Binding-site contacts:
Ligand atom C4 contacts residue ASN300 of chain 1.C at 4.2 Å.
Ligand atom C5 contacts residue ASN300 of chain 1.C at 3.7 Å.
Ligand atom C7 contacts residue ASN300 of chain 1.C at 3.2 Å.
Ligand atom O3 contacts residue ASN300 of chain 1.C at 3.3 Å (h-bond).
Ligand atom C1 contacts residue ASN300 of chain 1.C at 1.4 Å.
Ligand atom C8 contacts residue ASN300 of chain 1.C at 3.5 Å.
Ligand atom C2 contacts residue ASN300 of chain 1.C at 2.5 Å.
Ligand atom O7 contacts residue ASN300 of chain 1.C at 3.2 Å (h-bond).
Ligand atom C3 contacts residue ASN300 of chain 1.C at 3.4 Å.
Ligand atom O5 contacts residue ASN300 of chain 1.C at 2.4 Å (h-bond).
Ligand atom N2 contacts residue ASN300 of chain 1.C at 3.6 Å (h-bond).

A small-molecule ligand and the protein it binds are described below.
Small molecule (SMILES): CC(=O)N[C@@H]1[C@@H](O)[C@H](O)[C@@H](CO)O[C@H]1O

Sequence of chain 1.C:
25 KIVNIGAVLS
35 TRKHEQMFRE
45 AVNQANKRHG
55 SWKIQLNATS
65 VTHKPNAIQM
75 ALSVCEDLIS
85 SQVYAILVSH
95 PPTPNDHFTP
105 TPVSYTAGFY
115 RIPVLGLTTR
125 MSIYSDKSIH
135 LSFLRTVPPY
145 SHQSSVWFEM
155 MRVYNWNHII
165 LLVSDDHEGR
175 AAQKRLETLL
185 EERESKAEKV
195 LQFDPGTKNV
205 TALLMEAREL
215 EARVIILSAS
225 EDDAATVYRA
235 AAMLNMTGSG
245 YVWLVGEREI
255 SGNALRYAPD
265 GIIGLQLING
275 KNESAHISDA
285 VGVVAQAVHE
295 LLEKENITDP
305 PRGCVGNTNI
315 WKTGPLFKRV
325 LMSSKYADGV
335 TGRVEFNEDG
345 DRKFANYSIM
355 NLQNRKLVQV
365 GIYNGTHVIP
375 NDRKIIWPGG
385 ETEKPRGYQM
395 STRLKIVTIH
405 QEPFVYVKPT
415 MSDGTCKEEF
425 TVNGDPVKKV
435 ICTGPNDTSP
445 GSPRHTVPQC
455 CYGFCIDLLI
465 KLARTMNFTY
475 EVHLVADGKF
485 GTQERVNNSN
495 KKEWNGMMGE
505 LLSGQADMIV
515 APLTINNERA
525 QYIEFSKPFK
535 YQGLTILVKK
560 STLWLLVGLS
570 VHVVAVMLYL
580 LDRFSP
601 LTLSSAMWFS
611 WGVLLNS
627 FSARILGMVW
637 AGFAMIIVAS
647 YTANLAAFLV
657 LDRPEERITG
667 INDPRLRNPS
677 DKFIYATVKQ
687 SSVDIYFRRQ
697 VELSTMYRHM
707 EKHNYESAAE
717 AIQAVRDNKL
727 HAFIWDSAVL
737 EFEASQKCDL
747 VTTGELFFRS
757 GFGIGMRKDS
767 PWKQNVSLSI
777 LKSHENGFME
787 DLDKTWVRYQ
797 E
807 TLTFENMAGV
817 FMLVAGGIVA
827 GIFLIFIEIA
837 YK